Sequence of chain 1.B:
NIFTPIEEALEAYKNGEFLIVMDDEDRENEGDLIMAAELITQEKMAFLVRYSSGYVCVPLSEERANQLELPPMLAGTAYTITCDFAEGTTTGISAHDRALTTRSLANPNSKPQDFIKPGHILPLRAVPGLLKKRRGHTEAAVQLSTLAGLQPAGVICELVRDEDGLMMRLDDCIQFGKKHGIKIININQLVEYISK

Binding-site contacts:
Ligand atom O13 contacts residue ASP34 of chain 1.B at 3.5 Å (salt-bridge).
Ligand atom P9 contacts residue THR146 of chain 1.B at 3.8 Å.
Ligand atom O8 contacts residue THR146 of chain 1.B at 4.0 Å.
Ligand atom O14 contacts residue CYS59 of chain 1.B at 3.8 Å.
Ligand atom C3 contacts residue HIS145 of chain 1.B at 4.1 Å.
Ligand atom O1 contacts residue HIS145 of chain 1.B at 3.8 Å.
Ligand atom C7 contacts residue LEU132 of chain 1.B at 3.8 Å (hydrophobic).
Ligand atom O1 contacts residue ASP34 of chain 1.B at 4.0 Å.
Ligand atom O4 contacts residue HIS145 of chain 1.B at 3.0 Å (h-bond).
Ligand atom O11 contacts residue GLY144 of chain 1.B at 3.6 Å.
Ligand atom O10 contacts residue GLY144 of chain 1.B at 3.4 Å.
Ligand atom O11 contacts residue THR146 of chain 1.B at 2.6 Å (h-bond).
Ligand atom P9 contacts residue GLY144 of chain 1.B at 4.2 Å.
Ligand atom P9 contacts residue THR85 of chain 1.B at 4.0 Å.
Ligand atom O8 contacts residue HIS145 of chain 1.B at 3.7 Å.
Ligand atom O11 contacts residue HIS145 of chain 1.B at 3.2 Å (h-bond).
Ligand atom O8 contacts residue THR85 of chain 1.B at 4.3 Å.
Ligand atom C2 contacts residue GLU166 of chain 1.B at 3.7 Å.
Ligand atom C5 contacts residue ASP34 of chain 1.B at 3.9 Å.
Ligand atom O13 contacts residue ILE164 of chain 1.B at 3.0 Å.
Ligand atom O14 contacts residue THR85 of chain 1.B at 3.4 Å.
Ligand atom C7 contacts residue THR146 of chain 1.B at 3.5 Å.
Ligand atom O11 contacts residue ARG142 of chain 1.B at 2.8 Å (salt-bridge).
Ligand atom O10 contacts residue ARG142 of chain 1.B at 4.2 Å.
Ligand atom O13 contacts residue GLU166 of chain 1.B at 4.3 Å.
Ligand atom O14 contacts residue LEU132 of chain 1.B at 3.6 Å.
Ligand atom C7 contacts residue THR85 of chain 1.B at 4.1 Å.
Ligand atom C2 contacts residue ASP34 of chain 1.B at 4.3 Å.
Ligand atom O11 contacts residue GLU147 of chain 1.B at 4.1 Å.
Ligand atom O4 contacts residue ASP34 of chain 1.B at 2.6 Å (salt-bridge).
Ligand atom C3 contacts residue GLU166 of chain 1.B at 3.9 Å.
Ligand atom O12 contacts residue ARG142 of chain 1.B at 3.0 Å (salt-bridge).
Ligand atom C6 contacts residue THR85 of chain 1.B at 4.0 Å.
Ligand atom C3 contacts residue ASP34 of chain 1.B at 3.4 Å.
Ligand atom O10 contacts residue HIS145 of chain 1.B at 2.9 Å (h-bond).
Ligand atom P9 contacts residue HIS145 of chain 1.B at 3.5 Å.
Ligand atom C5 contacts residue GLU166 of chain 1.B at 3.6 Å.
Ligand atom P9 contacts residue ARG142 of chain 1.B at 3.8 Å.
Ligand atom O12 contacts residue THR85 of chain 1.B at 2.6 Å (h-bond).
Ligand atom O14 contacts residue TYR87 of chain 1.B at 4.0 Å.

A protein and the small-molecule ligand that binds it are described below.
Small molecule (SMILES): O=C(CO)[C@H](O)[C@H](O)COP(=O)(O)O